Sequence of chain 2.A:
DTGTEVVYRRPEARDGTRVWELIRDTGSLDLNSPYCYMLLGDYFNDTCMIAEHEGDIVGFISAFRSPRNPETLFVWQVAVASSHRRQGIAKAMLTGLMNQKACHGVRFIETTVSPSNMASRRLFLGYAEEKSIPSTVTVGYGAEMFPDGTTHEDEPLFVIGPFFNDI

The small molecule below binds the protein below.
Small molecule (SMILES): CC(=O)NCC[C@H](N)C(=O)O

Sequence of chain 1.A:
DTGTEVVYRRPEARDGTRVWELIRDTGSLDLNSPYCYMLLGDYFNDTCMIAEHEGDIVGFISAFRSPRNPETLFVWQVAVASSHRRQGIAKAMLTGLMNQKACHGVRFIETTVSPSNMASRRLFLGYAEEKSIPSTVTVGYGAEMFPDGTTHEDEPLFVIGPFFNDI

Binding-site contacts:
Ligand atom O11 contacts residue LEU32 of chain 1.A at 3.8 Å.
Ligand atom N04 contacts residue TRP79 of chain 1.A at 2.8 Å (h-bond).
Ligand atom C05 contacts residue TRP79 of chain 1.A at 2.6 Å (hydrophobic).
Ligand atom O03 contacts residue THR115 of chain 1.A at 4.1 Å.
Ligand atom C07 contacts residue ASP33 of chain 1.A at 3.4 Å.
Ligand atom C01 contacts residue VAL81 of chain 1.A at 4.1 Å (hydrophobic).
Ligand atom N04 contacts residue THR114 of chain 1.A at 3.9 Å.
Ligand atom N08 contacts residue TYR38 of chain 2.A at 3.9 Å.
Ligand atom C06 contacts residue THR115 of chain 1.A at 3.9 Å.
Ligand atom O10 contacts residue TRP79 of chain 1.A at 3.9 Å.
Ligand atom C01 contacts residue VAL78 of chain 1.A at 4.3 Å (hydrophobic).
Ligand atom O03 contacts residue SER123 of chain 1.A at 3.4 Å (h-bond).
Ligand atom C05 contacts residue GLN80 of chain 1.A at 4.1 Å.
Ligand atom O10 contacts residue GLN80 of chain 1.A at 3.2 Å (h-bond).
Ligand atom C07 contacts residue TYR38 of chain 2.A at 3.8 Å (hydrophobic).
Ligand atom C07 contacts residue GLU158 of chain 1.A at 4.0 Å.
Ligand atom O11 contacts residue GLN80 of chain 1.A at 3.2 Å (h-bond).
Ligand atom N08 contacts residue ASP33 of chain 1.A at 2.5 Å (salt-bridge).
Ligand atom N08 contacts residue GLU158 of chain 1.A at 3.0 Å (salt-bridge).
Ligand atom C02 contacts residue THR115 of chain 1.A at 3.4 Å.
Ligand atom C01 contacts residue THR114 of chain 1.A at 2.9 Å.
Ligand atom C02 contacts residue THR114 of chain 1.A at 4.0 Å.
Ligand atom C09 contacts residue TRP79 of chain 1.A at 4.2 Å (hydrophobic).
Ligand atom C07 contacts residue TRP79 of chain 1.A at 4.3 Å (hydrophobic).
Ligand atom O11 contacts residue ASP33 of chain 1.A at 3.9 Å.
Ligand atom C01 contacts residue THR115 of chain 1.A at 3.3 Å.
Ligand atom C02 contacts residue TRP79 of chain 1.A at 3.9 Å (hydrophobic).
Ligand atom C06 contacts residue GLU158 of chain 1.A at 3.7 Å.
Ligand atom C06 contacts residue TRP79 of chain 1.A at 3.9 Å (hydrophobic).
Ligand atom N04 contacts residue GLN80 of chain 1.A at 4.3 Å.
Ligand atom O03 contacts residue ASN120 of chain 1.A at 3.9 Å.
Ligand atom C05 contacts residue THR115 of chain 1.A at 4.0 Å.
Ligand atom N04 contacts residue THR115 of chain 1.A at 3.1 Å (h-bond).
Ligand atom O10 contacts residue ASP33 of chain 1.A at 3.4 Å (salt-bridge).
Ligand atom C01 contacts residue PHE127 of chain 1.A at 3.3 Å (hydrophobic).
Ligand atom O10 contacts residue TYR38 of chain 2.A at 3.6 Å.
Ligand atom N04 contacts residue VAL78 of chain 1.A at 4.3 Å.
Ligand atom C09 contacts residue GLN80 of chain 1.A at 3.6 Å.
Ligand atom C09 contacts residue ASP33 of chain 1.A at 3.3 Å.
Ligand atom O03 contacts residue VAL81 of chain 1.A at 4.2 Å.